A small-molecule ligand and the protein it binds are described below.
Small molecule (SMILES): CC(=O)N[C@H]1[C@H](O[C@H]2[C@H](O)[C@@H](NC(C)=O)CO[C@@H]2CO)O[C@H](CO)[C@@H](O)[C@@H]1O

Binding-site contacts:
Ligand atom C1 contacts residue SER91 of chain 1.I at 4.0 Å.
Ligand atom C1 contacts residue ASN89 of chain 1.I at 1.4 Å.
Ligand atom C3 contacts residue ASN89 of chain 1.I at 3.8 Å.
Ligand atom C6 contacts residue HIS92 of chain 1.I at 3.9 Å.
Ligand atom O5 contacts residue HIS92 of chain 1.I at 4.2 Å.
Ligand atom C8 contacts residue ASN89 of chain 1.I at 4.4 Å.
Ligand atom O7 contacts residue HIS92 of chain 1.I at 3.9 Å.
Ligand atom N2 contacts residue SER91 of chain 1.I at 4.1 Å.
Ligand atom C7 contacts residue HIS92 of chain 1.I at 4.0 Å.
Ligand atom C6 contacts residue LYS88 of chain 1.I at 4.0 Å.
Ligand atom O6 contacts residue LYS88 of chain 1.I at 3.9 Å.
Ligand atom C5 contacts residue ASN89 of chain 1.I at 3.6 Å.
Ligand atom O5 contacts residue ASN89 of chain 1.I at 2.3 Å (h-bond).
Ligand atom C5 contacts residue HIS92 of chain 1.I at 3.8 Å.
Ligand atom C2 contacts residue ASN89 of chain 1.I at 2.5 Å.
Ligand atom C7 contacts residue ASN89 of chain 1.I at 3.1 Å.
Ligand atom O7 contacts residue ASN89 of chain 1.I at 2.8 Å (h-bond).
Ligand atom C4 contacts residue ASN89 of chain 1.I at 4.2 Å.
Ligand atom C8 contacts residue ASN90 of chain 1.I at 4.2 Å.
Ligand atom C2 contacts residue SER91 of chain 1.I at 4.5 Å.
Ligand atom C1 contacts residue HIS92 of chain 1.I at 4.2 Å.
Ligand atom C4 contacts residue HIS92 of chain 1.I at 4.4 Å.
Ligand atom C8 contacts residue HIS92 of chain 1.I at 4.1 Å.
Ligand atom C3 contacts residue HIS92 of chain 1.I at 4.5 Å.
Ligand atom C6 contacts residue ASN89 of chain 1.I at 4.3 Å.
Ligand atom N2 contacts residue ASN89 of chain 1.I at 3.0 Å (h-bond).
Ligand atom O4 contacts residue HIS92 of chain 1.I at 4.1 Å.
Ligand atom O5 contacts residue LYS88 of chain 1.I at 3.9 Å.

Sequence of chain 1.I:
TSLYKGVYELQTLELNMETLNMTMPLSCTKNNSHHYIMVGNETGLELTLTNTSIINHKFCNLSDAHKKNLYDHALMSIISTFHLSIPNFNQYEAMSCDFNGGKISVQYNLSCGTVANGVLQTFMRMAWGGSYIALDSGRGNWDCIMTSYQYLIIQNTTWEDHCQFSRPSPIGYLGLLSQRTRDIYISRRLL